Sequence of chain 1.A:
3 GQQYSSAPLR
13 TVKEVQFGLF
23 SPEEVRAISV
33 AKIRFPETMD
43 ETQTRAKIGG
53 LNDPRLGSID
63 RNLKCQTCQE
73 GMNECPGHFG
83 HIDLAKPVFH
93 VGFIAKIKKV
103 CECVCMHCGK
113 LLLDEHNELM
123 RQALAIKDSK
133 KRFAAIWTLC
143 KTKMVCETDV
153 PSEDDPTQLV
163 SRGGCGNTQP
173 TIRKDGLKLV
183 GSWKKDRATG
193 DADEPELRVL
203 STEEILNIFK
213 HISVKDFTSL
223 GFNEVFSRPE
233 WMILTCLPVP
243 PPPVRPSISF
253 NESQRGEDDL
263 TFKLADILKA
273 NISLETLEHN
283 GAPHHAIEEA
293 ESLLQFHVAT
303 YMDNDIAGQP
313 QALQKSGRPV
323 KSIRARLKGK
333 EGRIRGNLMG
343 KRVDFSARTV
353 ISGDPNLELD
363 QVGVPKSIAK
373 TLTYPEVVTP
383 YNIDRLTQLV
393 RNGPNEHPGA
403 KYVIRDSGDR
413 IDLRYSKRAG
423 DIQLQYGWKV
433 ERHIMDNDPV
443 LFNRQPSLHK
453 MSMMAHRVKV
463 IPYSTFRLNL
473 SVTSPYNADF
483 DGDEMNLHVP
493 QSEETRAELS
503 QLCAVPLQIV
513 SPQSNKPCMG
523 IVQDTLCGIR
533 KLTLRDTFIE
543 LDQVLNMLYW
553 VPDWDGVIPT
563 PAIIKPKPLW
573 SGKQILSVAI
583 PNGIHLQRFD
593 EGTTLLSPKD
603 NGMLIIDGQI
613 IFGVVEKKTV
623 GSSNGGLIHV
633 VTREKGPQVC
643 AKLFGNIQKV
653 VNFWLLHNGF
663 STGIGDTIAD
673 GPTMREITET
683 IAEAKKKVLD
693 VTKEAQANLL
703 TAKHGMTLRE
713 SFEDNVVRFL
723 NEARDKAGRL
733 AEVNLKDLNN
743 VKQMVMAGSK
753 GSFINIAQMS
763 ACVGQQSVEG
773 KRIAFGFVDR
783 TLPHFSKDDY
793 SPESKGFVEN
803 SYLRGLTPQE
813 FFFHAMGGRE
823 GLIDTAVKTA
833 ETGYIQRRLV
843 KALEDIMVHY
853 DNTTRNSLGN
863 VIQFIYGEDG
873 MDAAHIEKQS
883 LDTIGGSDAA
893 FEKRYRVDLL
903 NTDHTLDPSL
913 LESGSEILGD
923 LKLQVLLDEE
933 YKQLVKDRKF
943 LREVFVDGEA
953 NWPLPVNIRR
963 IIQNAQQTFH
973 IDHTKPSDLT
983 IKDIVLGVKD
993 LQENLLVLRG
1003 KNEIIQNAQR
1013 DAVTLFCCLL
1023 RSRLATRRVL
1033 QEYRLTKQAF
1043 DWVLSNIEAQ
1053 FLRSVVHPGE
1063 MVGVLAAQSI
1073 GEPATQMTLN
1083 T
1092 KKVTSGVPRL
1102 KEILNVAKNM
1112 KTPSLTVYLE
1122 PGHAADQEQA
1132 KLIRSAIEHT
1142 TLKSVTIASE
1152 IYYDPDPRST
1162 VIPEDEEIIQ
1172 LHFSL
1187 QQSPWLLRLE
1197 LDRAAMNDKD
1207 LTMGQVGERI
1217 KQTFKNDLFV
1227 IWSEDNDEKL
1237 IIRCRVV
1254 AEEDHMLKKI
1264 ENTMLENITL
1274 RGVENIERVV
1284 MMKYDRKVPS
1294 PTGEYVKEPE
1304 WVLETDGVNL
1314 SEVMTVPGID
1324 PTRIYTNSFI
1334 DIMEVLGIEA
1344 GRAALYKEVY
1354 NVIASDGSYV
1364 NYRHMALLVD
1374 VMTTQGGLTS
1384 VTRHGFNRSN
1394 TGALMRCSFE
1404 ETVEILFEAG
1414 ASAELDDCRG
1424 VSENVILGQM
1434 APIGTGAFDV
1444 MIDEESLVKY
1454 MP

Binding-site contacts:
Ligand atom P contacts residue TRP139 of chain 1.A at 4.2 Å.
Ligand atom OP1 contacts residue HIS1387 of chain 1.A at 3.9 Å.
Ligand atom OP1 contacts residue LYS1102 of chain 1.A at 4.5 Å.
Ligand atom C5' contacts residue HIS1387 of chain 1.A at 4.3 Å.
Ligand atom O3' contacts residue LYS101 of chain 1.A at 4.4 Å.
Ligand atom OP1 contacts residue TRP139 of chain 1.A at 4.0 Å.
Ligand atom OP1 contacts residue LYS1109 of chain 1.A at 4.0 Å.
Ligand atom OP2 contacts residue TRP139 of chain 1.A at 3.5 Å.
Ligand atom O5' contacts residue ARG512 of chain 1.B at 3.9 Å.
Ligand atom OP1 contacts residue ALA1108 of chain 1.A at 3.6 Å.
Ligand atom OP2 contacts residue LYS101 of chain 1.A at 3.7 Å.
Ligand atom C4' contacts residue HIS1387 of chain 1.A at 4.2 Å.
Ligand atom O3' contacts residue HIS1387 of chain 1.A at 4.2 Å.
Ligand atom P contacts residue LYS101 of chain 1.A at 3.9 Å.
Ligand atom OP1 contacts residue LYS101 of chain 1.A at 3.2 Å.

A protein and the small-molecule ligand that binds it are described below.
Small molecule (SMILES): Cc1cn([C@H]2C[C@H](O[P](=O)(O)OC[C@H]3O[C@@H](n4cnc5c(N)ncnc54)C[C@@H]3O[P](=O)(O)OC[C@H]3O[C@@H](n4cnc5c(=O)nc(N)[nH]c54)C[C@@H]3O[P](=O)(O)OC[C@H]3O[C@@H](n4cnc5c(N)ncnc54)C[C@@H]3O[P](=O)(O)OC[C@H]3O[C@@H](n4cnc5c(N)ncnc54)C[C@@H]3O[P](=O)(O)OC[C@H]3O[C@@H](n4cnc5c(N)ncnc54)C[C@@H]3O[P](=O)(O)OC[C@H]3O[C@@H](n4cnc5c(=O)nc(N)[nH]c54)C[C@@H]3O[P](=O)(O)OC[C@H]3O[C@@H](n4ccc(N)nc4=O)C[C@@H]3O[P](=O)(O)OC[C@H]3O[C@@H](n4cc(C)c(=O)[nH]c4=O)C[C@@H]3O)[C@@H](CO)O2)c(=O)[nH]c1=O

Sequence of chain 1.B:
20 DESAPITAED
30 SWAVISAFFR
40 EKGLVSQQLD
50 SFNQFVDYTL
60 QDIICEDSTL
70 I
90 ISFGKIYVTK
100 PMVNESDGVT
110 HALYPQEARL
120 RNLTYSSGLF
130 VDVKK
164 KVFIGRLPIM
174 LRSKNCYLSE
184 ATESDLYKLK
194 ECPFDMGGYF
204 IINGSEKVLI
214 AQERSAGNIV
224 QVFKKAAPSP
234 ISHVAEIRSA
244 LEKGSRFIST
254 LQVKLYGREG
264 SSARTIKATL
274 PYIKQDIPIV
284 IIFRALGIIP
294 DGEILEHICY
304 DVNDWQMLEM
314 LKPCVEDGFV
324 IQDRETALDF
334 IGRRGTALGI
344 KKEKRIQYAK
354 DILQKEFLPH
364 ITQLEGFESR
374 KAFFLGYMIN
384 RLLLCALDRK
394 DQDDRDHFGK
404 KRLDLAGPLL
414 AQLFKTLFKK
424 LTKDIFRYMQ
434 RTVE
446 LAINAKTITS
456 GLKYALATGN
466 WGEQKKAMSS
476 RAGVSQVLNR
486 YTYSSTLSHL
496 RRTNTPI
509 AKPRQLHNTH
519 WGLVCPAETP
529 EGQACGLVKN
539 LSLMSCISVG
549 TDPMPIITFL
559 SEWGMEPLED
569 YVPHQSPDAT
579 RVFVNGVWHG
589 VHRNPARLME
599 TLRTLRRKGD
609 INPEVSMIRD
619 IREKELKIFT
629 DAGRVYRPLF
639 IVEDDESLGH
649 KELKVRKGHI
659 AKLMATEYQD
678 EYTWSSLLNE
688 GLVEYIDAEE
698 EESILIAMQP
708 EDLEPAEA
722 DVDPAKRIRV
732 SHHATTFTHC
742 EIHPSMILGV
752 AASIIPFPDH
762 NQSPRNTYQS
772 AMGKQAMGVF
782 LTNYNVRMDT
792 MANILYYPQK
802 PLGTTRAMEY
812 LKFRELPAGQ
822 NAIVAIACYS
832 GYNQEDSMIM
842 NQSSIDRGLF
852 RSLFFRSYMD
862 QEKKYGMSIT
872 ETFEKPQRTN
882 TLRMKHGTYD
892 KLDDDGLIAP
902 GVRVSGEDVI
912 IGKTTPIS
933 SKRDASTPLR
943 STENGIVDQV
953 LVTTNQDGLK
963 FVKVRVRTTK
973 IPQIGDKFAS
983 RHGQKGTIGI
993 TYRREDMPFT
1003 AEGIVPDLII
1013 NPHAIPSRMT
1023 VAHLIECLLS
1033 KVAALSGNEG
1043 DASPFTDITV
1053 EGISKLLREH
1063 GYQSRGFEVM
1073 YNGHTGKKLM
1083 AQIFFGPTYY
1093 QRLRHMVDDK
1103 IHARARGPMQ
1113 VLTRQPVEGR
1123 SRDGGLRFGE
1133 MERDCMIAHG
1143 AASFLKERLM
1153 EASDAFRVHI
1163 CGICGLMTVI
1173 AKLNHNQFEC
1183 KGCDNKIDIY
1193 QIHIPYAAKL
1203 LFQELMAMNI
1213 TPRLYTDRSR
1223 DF